Sequence of chain 1.B:
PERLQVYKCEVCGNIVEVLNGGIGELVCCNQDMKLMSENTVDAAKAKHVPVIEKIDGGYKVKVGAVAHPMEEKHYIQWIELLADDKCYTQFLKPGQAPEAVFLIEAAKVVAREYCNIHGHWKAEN

The small molecule below binds the protein below.
Small molecule (SMILES): N#C[Fe](C#N)(C#N)(C#N)(C#N)C#N

Binding-site contacts:
Ligand atom C22 contacts residue PRO70 of chain 1.B at 4.3 Å (hydrophobic).
Ligand atom C26 contacts residue HIS49 of chain 1.B at 4.0 Å.
Ligand atom C21 contacts residue HIS119 of chain 1.B at 3.4 Å.
Ligand atom N24 contacts residue HIS69 of chain 1.B at 3.0 Å (h-bond).
Ligand atom N22 contacts residue PRO70 of chain 1.B at 3.8 Å.
Ligand atom C24 contacts residue HIS75 of chain 1.B at 3.3 Å.
Ligand atom N24 contacts residue FE1 of chain 1.I at 2.2 Å.
Ligand atom C23 contacts residue LYS48 of chain 1.B at 3.5 Å.
Ligand atom C24 contacts residue FE1 of chain 1.I at 3.2 Å.
Ligand atom N24 contacts residue HIS75 of chain 1.B at 3.0 Å.
Ligand atom C24 contacts residue HIS69 of chain 1.B at 4.1 Å.
Ligand atom C24 contacts residue HIS119 of chain 1.B at 3.4 Å.
Ligand atom N21 contacts residue ALA44 of chain 1.B at 3.7 Å.
Ligand atom C26 contacts residue ALA45 of chain 1.B at 4.1 Å (hydrophobic).
Ligand atom N25 contacts residue HIS75 of chain 1.B at 3.7 Å.
Ligand atom N25 contacts residue HIS119 of chain 1.B at 3.3 Å.
Ligand atom N23 contacts residue ALA45 of chain 1.B at 3.2 Å.
Ligand atom C24 contacts residue HIS49 of chain 1.B at 3.4 Å.
Ligand atom C21 contacts residue HIS75 of chain 1.B at 3.7 Å.
Ligand atom N23 contacts residue LYS48 of chain 1.B at 3.1 Å.
Ligand atom C26 contacts residue HIS119 of chain 1.B at 3.9 Å.
Ligand atom N24 contacts residue PRO70 of chain 1.B at 4.2 Å.
Ligand atom N21 contacts residue ALA45 of chain 1.B at 3.3 Å (h-bond).
Ligand atom N24 contacts residue HIS119 of chain 1.B at 3.2 Å (h-bond).
Ligand atom C22 contacts residue LYS48 of chain 1.B at 3.6 Å.
Ligand atom N24 contacts residue HIS49 of chain 1.B at 2.8 Å (h-bond).
Ligand atom N21 contacts residue HIS119 of chain 1.B at 3.7 Å.
Ligand atom N22 contacts residue LYS48 of chain 1.B at 2.8 Å (salt-bridge).
Ligand atom C23 contacts residue ALA45 of chain 1.B at 3.7 Å (hydrophobic).
Ligand atom FE2 contacts residue HIS119 of chain 1.B at 4.4 Å.
Ligand atom N21 contacts residue HIS49 of chain 1.B at 4.0 Å.